This small molecule binds to this protein.
Small molecule (SMILES): CC(=O)N[C@@H]1[C@@H](O)[C@H](O)[C@@H](CO)O[C@H]1O

Sequence of chain 1.C:
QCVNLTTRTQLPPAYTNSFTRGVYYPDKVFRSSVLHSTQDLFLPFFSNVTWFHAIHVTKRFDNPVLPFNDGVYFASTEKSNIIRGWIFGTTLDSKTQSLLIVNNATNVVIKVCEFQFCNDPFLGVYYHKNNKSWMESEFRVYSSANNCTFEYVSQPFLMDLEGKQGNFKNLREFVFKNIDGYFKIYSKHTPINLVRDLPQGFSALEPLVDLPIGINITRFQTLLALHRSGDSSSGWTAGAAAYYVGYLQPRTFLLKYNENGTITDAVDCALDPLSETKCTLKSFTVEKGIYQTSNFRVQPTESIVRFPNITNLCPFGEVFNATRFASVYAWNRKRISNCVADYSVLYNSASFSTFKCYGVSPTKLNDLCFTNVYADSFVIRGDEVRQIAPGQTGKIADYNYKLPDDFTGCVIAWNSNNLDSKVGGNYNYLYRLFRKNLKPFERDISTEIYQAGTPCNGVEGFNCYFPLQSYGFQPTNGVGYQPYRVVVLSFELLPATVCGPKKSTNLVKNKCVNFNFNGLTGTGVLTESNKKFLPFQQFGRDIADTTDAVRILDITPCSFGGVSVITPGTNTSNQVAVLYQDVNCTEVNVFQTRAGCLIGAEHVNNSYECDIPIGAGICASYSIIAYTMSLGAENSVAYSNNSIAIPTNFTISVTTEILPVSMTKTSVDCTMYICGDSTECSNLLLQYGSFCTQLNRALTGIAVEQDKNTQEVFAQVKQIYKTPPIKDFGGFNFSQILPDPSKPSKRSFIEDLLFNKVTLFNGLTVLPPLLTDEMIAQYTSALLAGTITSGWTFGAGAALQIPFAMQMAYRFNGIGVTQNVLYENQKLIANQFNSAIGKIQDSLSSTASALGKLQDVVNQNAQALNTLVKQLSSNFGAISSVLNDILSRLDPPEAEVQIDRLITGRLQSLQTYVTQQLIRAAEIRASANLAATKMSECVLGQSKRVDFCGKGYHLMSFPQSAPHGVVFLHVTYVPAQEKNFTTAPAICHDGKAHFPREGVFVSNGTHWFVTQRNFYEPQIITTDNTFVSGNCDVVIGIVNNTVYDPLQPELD

Binding-site contacts:
Ligand atom C2 contacts residue ASN1134 of chain 1.C at 2.5 Å.
Ligand atom O7 contacts residue ASN1134 of chain 1.C at 3.4 Å (h-bond).
Ligand atom C4 contacts residue ASN1134 of chain 1.C at 4.2 Å.
Ligand atom C1 contacts residue ASN1134 of chain 1.C at 1.4 Å.
Ligand atom C3 contacts residue ASN1134 of chain 1.C at 3.8 Å.
Ligand atom C8 contacts residue ASN1134 of chain 1.C at 4.5 Å.
Ligand atom C5 contacts residue ASN1134 of chain 1.C at 3.7 Å.
Ligand atom O5 contacts residue ASN1134 of chain 1.C at 2.4 Å (h-bond).
Ligand atom C7 contacts residue ASN1134 of chain 1.C at 3.3 Å.
Ligand atom N2 contacts residue ASN1134 of chain 1.C at 2.9 Å (h-bond).